Sequence of chain 2.B:
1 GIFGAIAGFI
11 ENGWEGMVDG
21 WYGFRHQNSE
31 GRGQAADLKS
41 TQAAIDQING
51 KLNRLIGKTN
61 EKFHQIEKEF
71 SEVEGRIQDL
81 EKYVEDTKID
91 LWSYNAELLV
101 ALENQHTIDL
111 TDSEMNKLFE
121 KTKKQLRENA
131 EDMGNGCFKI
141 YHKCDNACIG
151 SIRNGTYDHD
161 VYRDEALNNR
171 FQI

Sequence of chain 2.A:
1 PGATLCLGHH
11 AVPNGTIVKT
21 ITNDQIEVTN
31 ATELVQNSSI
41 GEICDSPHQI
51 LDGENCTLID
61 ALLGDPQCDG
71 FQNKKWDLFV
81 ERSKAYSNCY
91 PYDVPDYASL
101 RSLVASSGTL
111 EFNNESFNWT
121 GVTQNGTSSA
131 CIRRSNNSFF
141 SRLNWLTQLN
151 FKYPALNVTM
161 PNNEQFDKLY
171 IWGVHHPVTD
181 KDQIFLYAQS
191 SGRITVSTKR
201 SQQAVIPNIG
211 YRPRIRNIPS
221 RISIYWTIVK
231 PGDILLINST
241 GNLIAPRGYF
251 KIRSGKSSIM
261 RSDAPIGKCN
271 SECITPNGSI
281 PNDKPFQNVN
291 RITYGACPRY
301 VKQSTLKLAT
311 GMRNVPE

Binding-site contacts:
Ligand atom C7 contacts residue THR32 of chain 2.A at 4.2 Å.
Ligand atom O5 contacts residue THR310 of chain 2.A at 3.1 Å (h-bond).
Ligand atom O7 contacts residue ASN30 of chain 2.A at 3.6 Å (h-bond).
Ligand atom C8 contacts residue ASN30 of chain 2.A at 4.4 Å.
Ligand atom O5 contacts residue ASN30 of chain 2.A at 2.3 Å (h-bond).
Ligand atom O7 contacts residue THR32 of chain 2.A at 4.1 Å.
Ligand atom O6 contacts residue THR310 of chain 2.A at 4.1 Å.
Ligand atom C6 contacts residue LEU52 of chain 2.B at 3.8 Å (hydrophobic).
Ligand atom N2 contacts residue ASN30 of chain 2.A at 2.8 Å (h-bond).
Ligand atom C1 contacts residue ASN30 of chain 2.A at 1.4 Å.
Ligand atom C8 contacts residue ILE56 of chain 2.B at 4.4 Å (hydrophobic).
Ligand atom C5 contacts residue THR310 of chain 2.A at 4.2 Å.
Ligand atom C6 contacts residue THR32 of chain 2.A at 4.5 Å.
Ligand atom C2 contacts residue ASN30 of chain 2.A at 2.5 Å.
Ligand atom C4 contacts residue ASN30 of chain 2.A at 4.2 Å.
Ligand atom C5 contacts residue ASN30 of chain 2.A at 3.6 Å.
Ligand atom C1 contacts residue THR310 of chain 2.A at 3.7 Å.
Ligand atom O6 contacts residue LEU52 of chain 2.B at 3.3 Å.
Ligand atom C8 contacts residue THR32 of chain 2.A at 3.6 Å.
Ligand atom C7 contacts residue ASN30 of chain 2.A at 3.4 Å.
Ligand atom C3 contacts residue ASN30 of chain 2.A at 3.8 Å.
Ligand atom C6 contacts residue THR310 of chain 2.A at 4.1 Å.

This small molecule binds to this protein.
Small molecule (SMILES): CC(=O)N[C@H]1[C@H](O[C@H]2[C@H](O)[C@@H](NC(C)=O)CO[C@@H]2CO)O[C@H](CO)[C@@H](O[C@@H]2O[C@H](CO)[C@@H](O)[C@H](O[C@H]3O[C@H](CO)[C@@H](O)[C@H](O)[C@@H]3O)[C@@H]2O)[C@@H]1O